The small molecule below binds the protein below.
Small molecule (SMILES): COc1cccc(-c2cc(-n3cc(CNCC4CCCCC4)c4ccc(F)cc43)ccn2)c1

Sequence of chain 1.B:
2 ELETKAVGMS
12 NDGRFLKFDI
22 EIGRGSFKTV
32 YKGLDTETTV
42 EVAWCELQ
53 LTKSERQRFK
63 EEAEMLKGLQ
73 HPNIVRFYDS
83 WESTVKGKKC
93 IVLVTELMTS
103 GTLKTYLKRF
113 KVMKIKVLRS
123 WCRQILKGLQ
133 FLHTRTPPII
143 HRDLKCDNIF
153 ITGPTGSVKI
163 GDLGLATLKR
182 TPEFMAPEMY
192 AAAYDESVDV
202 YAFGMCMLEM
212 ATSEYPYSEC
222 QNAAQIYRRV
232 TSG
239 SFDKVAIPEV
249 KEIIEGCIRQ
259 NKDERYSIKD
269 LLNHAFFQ

Binding-site contacts:
Ligand atom C7 contacts residue GLY166 of chain 1.B at 3.6 Å.
Ligand atom C19 contacts residue THR97 of chain 1.B at 3.7 Å.
Ligand atom C20 contacts residue ASP164 of chain 1.B at 3.5 Å.
Ligand atom C21 contacts residue LEU165 of chain 1.B at 3.7 Å (hydrophobic).
Ligand atom C4 contacts residue LEU68 of chain 1.B at 3.5 Å (hydrophobic).
Ligand atom C11 contacts residue LEU95 of chain 1.B at 3.7 Å (hydrophobic).
Ligand atom C26 contacts residue LEU170 of chain 1.B at 3.7 Å (hydrophobic).
Ligand atom C12 contacts residue LEU95 of chain 1.B at 3.7 Å (hydrophobic).
Ligand atom C16 contacts residue PHE79 of chain 1.B at 3.7 Å (hydrophobic).
Ligand atom C15 contacts residue LEU165 of chain 1.B at 3.7 Å (hydrophobic).
Ligand atom F1 contacts residue PHE79 of chain 1.B at 3.0 Å.
Ligand atom C19 contacts residue VAL77 of chain 1.B at 3.7 Å (hydrophobic).
Ligand atom N3 contacts residue LEU165 of chain 1.B at 3.9 Å.
Ligand atom C21 contacts residue VAL77 of chain 1.B at 3.3 Å (hydrophobic).
Ligand atom C3 contacts residue LEU68 of chain 1.B at 3.8 Å (hydrophobic).
Ligand atom C2 contacts residue PHE61 of chain 1.B at 3.3 Å (hydrophobic).
Ligand atom C17 contacts residue PHE79 of chain 1.B at 3.7 Å (hydrophobic).
Ligand atom C17 contacts residue LEU165 of chain 1.B at 3.7 Å (hydrophobic).
Ligand atom O1 contacts residue LEU68 of chain 1.B at 3.8 Å.
Ligand atom C25 contacts residue GLU64 of chain 1.B at 3.5 Å.
Ligand atom C21 contacts residue PHE79 of chain 1.B at 3.6 Å (hydrophobic).
Ligand atom C23 contacts residue GLU64 of chain 1.B at 3.5 Å.
Ligand atom O1 contacts residue PHE79 of chain 1.B at 3.3 Å.
Ligand atom C18 contacts residue VAL77 of chain 1.B at 3.1 Å (hydrophobic).
Ligand atom C24 contacts residue GLU64 of chain 1.B at 3.2 Å.
Ligand atom C19 contacts residue ASP164 of chain 1.B at 3.7 Å.
Ligand atom C16 contacts residue LEU165 of chain 1.B at 3.8 Å (hydrophobic).
Ligand atom N3 contacts residue ASP164 of chain 1.B at 3.8 Å.
Ligand atom C13 contacts residue LEU165 of chain 1.B at 3.6 Å (hydrophobic).
Ligand atom C1 contacts residue PHE61 of chain 1.B at 3.5 Å (hydrophobic).
Ligand atom C24 contacts residue ALA168 of chain 1.B at 3.3 Å (hydrophobic).
Ligand atom C28 contacts residue LEU165 of chain 1.B at 3.7 Å (hydrophobic).
Ligand atom O1 contacts residue LEU165 of chain 1.B at 3.3 Å.
Ligand atom C27 contacts residue LEU68 of chain 1.B at 3.6 Å (hydrophobic).
Ligand atom C1 contacts residue GLU64 of chain 1.B at 3.8 Å.
Ligand atom N2 contacts residue GLU64 of chain 1.B at 3.0 Å (salt-bridge).
Ligand atom F1 contacts residue SER82 of chain 1.B at 3.3 Å.
Ligand atom F1 contacts residue ALA65 of chain 1.B at 3.1 Å.
Ligand atom C12 contacts residue ASP164 of chain 1.B at 3.8 Å.
Ligand atom C3 contacts residue PHE61 of chain 1.B at 3.8 Å (hydrophobic).